Sequence of chain 1.C:
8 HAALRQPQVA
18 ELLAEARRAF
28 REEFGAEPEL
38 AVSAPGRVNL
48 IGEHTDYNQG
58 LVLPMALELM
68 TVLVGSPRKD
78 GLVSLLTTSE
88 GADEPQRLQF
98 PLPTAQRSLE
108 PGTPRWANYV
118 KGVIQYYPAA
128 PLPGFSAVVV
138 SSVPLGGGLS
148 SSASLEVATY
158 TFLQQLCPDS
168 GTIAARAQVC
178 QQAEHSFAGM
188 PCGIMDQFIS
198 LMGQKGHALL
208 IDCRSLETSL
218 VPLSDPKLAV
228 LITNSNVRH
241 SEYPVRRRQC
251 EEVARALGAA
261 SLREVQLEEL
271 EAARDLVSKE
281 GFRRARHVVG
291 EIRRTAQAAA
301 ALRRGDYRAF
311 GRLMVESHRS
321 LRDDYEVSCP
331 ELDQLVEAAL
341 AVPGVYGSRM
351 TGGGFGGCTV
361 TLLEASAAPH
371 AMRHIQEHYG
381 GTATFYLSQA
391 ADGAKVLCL

Binding-site contacts:
Ligand atom C4 contacts residue ASP53 of chain 1.C at 3.1 Å.
Ligand atom C6 contacts residue HIS51 of chain 1.C at 3.6 Å.
Ligand atom C5 contacts residue GLU50 of chain 1.C at 3.8 Å.
Ligand atom O2 contacts residue CYS189 of chain 1.C at 3.3 Å.
Ligand atom C2 contacts residue TYR243 of chain 1.C at 3.5 Å (hydrophobic).
Ligand atom O3 contacts residue GLY190 of chain 1.C at 3.0 Å (h-bond).
Ligand atom O2 contacts residue ASP193 of chain 1.C at 2.7 Å (salt-bridge).
Ligand atom C2 contacts residue ASP193 of chain 1.C at 3.4 Å.
Ligand atom O3 contacts residue TYR243 of chain 1.C at 3.5 Å (h-bond).
Ligand atom O5 contacts residue GLY352 of chain 1.C at 3.8 Å.
Ligand atom C2 contacts residue CYS189 of chain 1.C at 3.9 Å (hydrophobic).
Ligand atom O3 contacts residue ASP193 of chain 1.C at 4.1 Å.
Ligand atom C3 contacts residue ASP53 of chain 1.C at 3.3 Å.
Ligand atom O1 contacts residue MET187 of chain 1.C at 3.6 Å.
Ligand atom C6 contacts residue GLU50 of chain 1.C at 3.2 Å.
Ligand atom O1 contacts residue GLY353 of chain 1.C at 3.8 Å.
Ligand atom O6 contacts residue HIS51 of chain 1.C at 2.6 Å (h-bond).
Ligand atom O6 contacts residue GLU50 of chain 1.C at 2.5 Å (salt-bridge).
Ligand atom C1 contacts residue TYR243 of chain 1.C at 4.2 Å (hydrophobic).
Ligand atom O3 contacts residue ASP53 of chain 1.C at 2.4 Å (salt-bridge).
Ligand atom C1 contacts residue ARG44 of chain 1.C at 4.2 Å.
Ligand atom O6 contacts residue ASP53 of chain 1.C at 4.2 Å.
Ligand atom O4 contacts residue TYR54 of chain 1.C at 3.7 Å.
Ligand atom O3 contacts residue CYS189 of chain 1.C at 3.8 Å.
Ligand atom C6 contacts residue GLY352 of chain 1.C at 3.7 Å.
Ligand atom O5 contacts residue GLY353 of chain 1.C at 3.3 Å (h-bond).
Ligand atom C3 contacts residue ASP193 of chain 1.C at 3.5 Å.
Ligand atom O5 contacts residue TYR243 of chain 1.C at 3.7 Å.
Ligand atom C5 contacts residue GLY352 of chain 1.C at 4.2 Å.
Ligand atom O4 contacts residue ASP53 of chain 1.C at 2.8 Å (salt-bridge).
Ligand atom O2 contacts residue MET187 of chain 1.C at 4.0 Å.
Ligand atom O4 contacts residue TYR243 of chain 1.C at 2.5 Å (h-bond).
Ligand atom C1 contacts residue ASP193 of chain 1.C at 3.7 Å.
Ligand atom C1 contacts residue GLY353 of chain 1.C at 4.0 Å.
Ligand atom C6 contacts residue GLY353 of chain 1.C at 4.0 Å.
Ligand atom C3 contacts residue TYR243 of chain 1.C at 3.7 Å (hydrophobic).
Ligand atom C4 contacts residue TYR243 of chain 1.C at 3.6 Å (hydrophobic).
Ligand atom C5 contacts residue GLY353 of chain 1.C at 4.2 Å.
Ligand atom O1 contacts residue TYR243 of chain 1.C at 4.1 Å.
Ligand atom C2 contacts residue MET187 of chain 1.C at 4.1 Å (hydrophobic).

This small molecule binds to this protein.
Small molecule (SMILES): OC[C@H]1O[C@@H](O)[C@H](O)[C@@H](O)[C@H]1O